This protein binds this small molecule.
Small molecule (SMILES): CC(=O)N[C@@H]1[C@@H](O)[C@H](O)[C@@H](CO)O[C@H]1O

Binding-site contacts:
Ligand atom C1 contacts residue ASN94 of chain 1.D at 1.4 Å.
Ligand atom O7 contacts residue ASN94 of chain 1.D at 3.1 Å (h-bond).
Ligand atom C4 contacts residue ASN94 of chain 1.D at 4.2 Å.
Ligand atom N2 contacts residue ASN94 of chain 1.D at 2.9 Å (h-bond).
Ligand atom C2 contacts residue ASN94 of chain 1.D at 2.4 Å.
Ligand atom C8 contacts residue ASN94 of chain 1.D at 4.1 Å.
Ligand atom C7 contacts residue ASN94 of chain 1.D at 3.3 Å.
Ligand atom C5 contacts residue ASN94 of chain 1.D at 3.6 Å.
Ligand atom C2 contacts residue GLN89 of chain 1.D at 3.2 Å.
Ligand atom C3 contacts residue ASN94 of chain 1.D at 3.8 Å.
Ligand atom N2 contacts residue GLN89 of chain 1.D at 3.4 Å (h-bond).
Ligand atom O5 contacts residue GLN89 of chain 1.D at 4.2 Å.
Ligand atom O5 contacts residue ASN94 of chain 1.D at 2.3 Å (h-bond).
Ligand atom C3 contacts residue GLN89 of chain 1.D at 4.5 Å.
Ligand atom C1 contacts residue GLN89 of chain 1.D at 3.6 Å.

Sequence of chain 1.D:
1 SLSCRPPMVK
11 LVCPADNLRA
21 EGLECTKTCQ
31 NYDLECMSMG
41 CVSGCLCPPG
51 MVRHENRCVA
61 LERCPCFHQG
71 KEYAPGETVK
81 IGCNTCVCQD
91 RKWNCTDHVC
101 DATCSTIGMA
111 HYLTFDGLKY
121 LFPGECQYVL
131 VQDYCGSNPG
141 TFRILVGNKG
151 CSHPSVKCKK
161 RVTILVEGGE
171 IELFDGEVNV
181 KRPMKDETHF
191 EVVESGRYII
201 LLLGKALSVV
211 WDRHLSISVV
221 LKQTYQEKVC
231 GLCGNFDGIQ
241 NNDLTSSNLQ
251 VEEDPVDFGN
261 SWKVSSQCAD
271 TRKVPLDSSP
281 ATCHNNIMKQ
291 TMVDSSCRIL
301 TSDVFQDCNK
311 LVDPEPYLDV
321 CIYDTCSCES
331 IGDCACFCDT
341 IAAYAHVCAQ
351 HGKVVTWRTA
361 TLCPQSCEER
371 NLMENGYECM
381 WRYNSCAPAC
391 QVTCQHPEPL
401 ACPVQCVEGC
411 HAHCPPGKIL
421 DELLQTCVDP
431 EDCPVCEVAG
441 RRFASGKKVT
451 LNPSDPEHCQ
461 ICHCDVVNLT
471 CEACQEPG